The small molecule below binds the protein below.
Small molecule (SMILES): CCc1cn([C@@H]2[C@H](O)[C@@H](CO[P](=O)(O)O[C@H]3[C@H](F)[C@H](n4ccc(N)nc4=O)O[C@@H]3CO[P](=O)(O)O[C@H]3[C@H](F)[C@H](n4ccc(N)nc4=O)O[C@@H]3CO[P](=O)(O)O[C@H]3[C@H](F)[C@H](n4cnc5c(N)ncnc54)O[C@@H]3COP(=O)(O)O)O[C@H]2n2cnc3c(N)ncnc32)nn1

Binding-site contacts:
Ligand atom C6 contacts residue SER301 of chain 1.A at 3.2 Å.
Ligand atom P contacts residue PRO269 of chain 1.A at 3.7 Å.
Ligand atom OP2 contacts residue SER260 of chain 1.A at 3.2 Å (h-bond).
Ligand atom O2P contacts residue ARG206 of chain 1.A at 3.0 Å (salt-bridge).
Ligand atom O2P contacts residue HIS207 of chain 1.A at 2.6 Å (h-bond).
Ligand atom C1' contacts residue SER301 of chain 1.A at 3.8 Å.
Ligand atom C5' contacts residue ALA258 of chain 1.A at 3.7 Å (hydrophobic).
Ligand atom F contacts residue PRO269 of chain 1.A at 3.3 Å.
Ligand atom N3 contacts residue LEU302 of chain 1.A at 3.7 Å.
Ligand atom C5' contacts residue TYR255 of chain 1.A at 3.4 Å (hydrophobic).
Ligand atom C7T contacts residue CYS3 of chain 1.C at 1.8 Å (hydrophobic).
Ligand atom C6T contacts residue CYS3 of chain 1.C at 2.4 Å (hydrophobic).
Ligand atom C2 contacts residue SER301 of chain 1.A at 3.5 Å.
Ligand atom C6 contacts residue SER301 of chain 1.A at 3.2 Å.
Ligand atom OP1 contacts residue SER260 of chain 1.A at 2.2 Å (h-bond).
Ligand atom OP2 contacts residue PRO269 of chain 1.A at 3.5 Å.
Ligand atom O3' contacts residue PRO269 of chain 1.A at 3.4 Å.
Ligand atom C5 contacts residue TYR270 of chain 1.A at 3.4 Å (hydrophobic).
Ligand atom P contacts residue SER260 of chain 1.A at 3.2 Å.
Ligand atom C6 contacts residue TYR270 of chain 1.A at 3.7 Å (hydrophobic).
Ligand atom C5 contacts residue HIS207 of chain 1.A at 3.8 Å.
Ligand atom F contacts residue SER301 of chain 1.A at 3.2 Å.
Ligand atom C1' contacts residue PHE305 of chain 1.A at 3.6 Å (hydrophobic).
Ligand atom O4' contacts residue MET203 of chain 1.A at 3.7 Å.
Ligand atom C5 contacts residue SER301 of chain 1.A at 3.5 Å.
Ligand atom P contacts residue HIS207 of chain 1.A at 3.6 Å.
Ligand atom N6 contacts residue HIS207 of chain 1.A at 3.7 Å.
Ligand atom N1 contacts residue SER301 of chain 1.A at 2.5 Å (h-bond).
Ligand atom O3' contacts residue HIS207 of chain 1.A at 3.2 Å (h-bond).
Ligand atom C2' contacts residue SER301 of chain 1.A at 3.5 Å.
Ligand atom N7 contacts residue HIS207 of chain 1.A at 3.4 Å.
Ligand atom C4 contacts residue LEU302 of chain 1.A at 3.6 Å (hydrophobic).
Ligand atom N6 contacts residue SER301 of chain 1.A at 3.1 Å (h-bond).
Ligand atom N3T contacts residue LYS306 of chain 1.A at 2.7 Å (salt-bridge).
Ligand atom C2' contacts residue PHE305 of chain 1.A at 3.6 Å (hydrophobic).
Ligand atom C3' contacts residue TYR255 of chain 1.A at 3.6 Å (hydrophobic).
Ligand atom OP1 contacts residue PRO269 of chain 1.A at 3.6 Å.
Ligand atom N2T contacts residue LYS306 of chain 1.A at 3.3 Å (salt-bridge).
Ligand atom N1 contacts residue SER301 of chain 1.A at 3.3 Å (h-bond).
Ligand atom OP2 contacts residue GLY259 of chain 1.A at 3.6 Å.

Sequence of chain 1.C:
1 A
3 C

Sequence of chain 1.A:
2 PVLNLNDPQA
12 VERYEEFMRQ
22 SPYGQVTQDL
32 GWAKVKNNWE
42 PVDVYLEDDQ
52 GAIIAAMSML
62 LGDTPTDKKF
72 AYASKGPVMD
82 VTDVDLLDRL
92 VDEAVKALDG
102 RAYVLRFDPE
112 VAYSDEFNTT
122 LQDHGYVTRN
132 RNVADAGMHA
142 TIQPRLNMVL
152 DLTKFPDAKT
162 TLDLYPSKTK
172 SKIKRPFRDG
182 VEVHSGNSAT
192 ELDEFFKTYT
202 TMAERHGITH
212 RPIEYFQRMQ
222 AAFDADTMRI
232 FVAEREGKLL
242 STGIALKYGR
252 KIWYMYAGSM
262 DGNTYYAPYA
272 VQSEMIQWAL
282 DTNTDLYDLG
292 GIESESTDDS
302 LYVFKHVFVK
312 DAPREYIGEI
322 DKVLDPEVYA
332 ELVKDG